Sequence of chain 1.B:
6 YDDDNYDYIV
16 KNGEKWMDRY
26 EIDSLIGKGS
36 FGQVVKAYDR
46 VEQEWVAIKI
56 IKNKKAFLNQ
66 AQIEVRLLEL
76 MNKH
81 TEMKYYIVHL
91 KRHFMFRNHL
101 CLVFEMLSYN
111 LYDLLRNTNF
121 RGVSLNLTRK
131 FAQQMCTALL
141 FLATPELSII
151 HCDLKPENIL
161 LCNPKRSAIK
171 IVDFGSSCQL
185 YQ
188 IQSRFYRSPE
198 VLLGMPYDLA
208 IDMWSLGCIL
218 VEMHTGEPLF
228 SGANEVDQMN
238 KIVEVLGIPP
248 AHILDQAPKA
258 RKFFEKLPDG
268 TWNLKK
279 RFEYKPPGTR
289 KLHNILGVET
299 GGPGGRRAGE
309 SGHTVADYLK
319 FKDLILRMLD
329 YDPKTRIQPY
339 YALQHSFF

A protein and the small-molecule ligand that binds it are described below.
Small molecule (SMILES): O=c1c2c(O)cc(O)cc2oc2c(O)ccc(O)c12

Binding-site contacts:
Ligand atom C11 contacts residue LYS54 of chain 1.B at 4.1 Å.
Ligand atom C1 contacts residue ALA52 of chain 1.B at 4.1 Å (hydrophobic).
Ligand atom C6 contacts residue VAL172 of chain 1.B at 4.1 Å (hydrophobic).
Ligand atom O1 contacts residue PHE104 of chain 1.B at 3.2 Å.
Ligand atom O5 contacts residue VAL172 of chain 1.B at 3.5 Å.
Ligand atom O2 contacts residue VAL39 of chain 1.B at 4.0 Å.
Ligand atom O contacts residue ALA52 of chain 1.B at 4.2 Å.
Ligand atom O4 contacts residue GLU69 of chain 1.B at 4.2 Å.
Ligand atom O contacts residue MET106 of chain 1.B at 4.2 Å.
Ligand atom C10 contacts residue VAL39 of chain 1.B at 4.2 Å (hydrophobic).
Ligand atom C12 contacts residue VAL172 of chain 1.B at 3.7 Å (hydrophobic).
Ligand atom C10 contacts residue PHE36 of chain 1.B at 3.6 Å (hydrophobic).
Ligand atom C8 contacts residue LEU160 of chain 1.B at 4.1 Å (hydrophobic).
Ligand atom C7 contacts residue VAL39 of chain 1.B at 4.2 Å (hydrophobic).
Ligand atom O3 contacts residue GLY32 of chain 1.B at 4.1 Å.
Ligand atom O1 contacts residue VAL88 of chain 1.B at 3.5 Å.
Ligand atom C12 contacts residue LYS54 of chain 1.B at 3.8 Å.
Ligand atom C1 contacts residue GLU105 of chain 1.B at 3.9 Å.
Ligand atom C5 contacts residue VAL172 of chain 1.B at 3.6 Å (hydrophobic).
Ligand atom C2 contacts residue PHE104 of chain 1.B at 4.2 Å (hydrophobic).
Ligand atom O5 contacts residue ASP173 of chain 1.B at 4.2 Å.
Ligand atom C11 contacts residue ASP173 of chain 1.B at 4.0 Å.
Ligand atom C contacts residue LEU107 of chain 1.B at 4.2 Å (hydrophobic).
Ligand atom C1 contacts residue LEU107 of chain 1.B at 4.1 Å (hydrophobic).
Ligand atom C11 contacts residue PHE36 of chain 1.B at 3.5 Å (hydrophobic).
Ligand atom O4 contacts residue ASP173 of chain 1.B at 3.5 Å (salt-bridge).
Ligand atom O contacts residue LEU107 of chain 1.B at 3.1 Å (h-bond).
Ligand atom O4 contacts residue LYS54 of chain 1.B at 3.1 Å.
Ligand atom O1 contacts residue VAL172 of chain 1.B at 4.0 Å.
Ligand atom O5 contacts residue PHE104 of chain 1.B at 3.9 Å.
Ligand atom C4 contacts residue VAL172 of chain 1.B at 3.6 Å (hydrophobic).
Ligand atom C11 contacts residue VAL172 of chain 1.B at 4.3 Å (hydrophobic).
Ligand atom C12 contacts residue ASP173 of chain 1.B at 4.1 Å.
Ligand atom C contacts residue ALA52 of chain 1.B at 4.2 Å (hydrophobic).
Ligand atom C2 contacts residue VAL172 of chain 1.B at 4.0 Å (hydrophobic).
Ligand atom C3 contacts residue VAL172 of chain 1.B at 4.0 Å (hydrophobic).
Ligand atom O4 contacts residue VAL172 of chain 1.B at 4.0 Å.
Ligand atom C5 contacts residue VAL39 of chain 1.B at 4.2 Å (hydrophobic).
Ligand atom C6 contacts residue VAL39 of chain 1.B at 4.1 Å (hydrophobic).
Ligand atom C9 contacts residue VAL39 of chain 1.B at 4.0 Å (hydrophobic).